Binding-site contacts:
Ligand atom O2 contacts residue PHE118 of chain 1.A at 3.6 Å.
Ligand atom OP2 contacts residue HIS84 of chain 1.A at 2.7 Å (h-bond).
Ligand atom C4 contacts residue PHE296 of chain 1.A at 3.3 Å (hydrophobic).
Ligand atom C5 contacts residue PHE118 of chain 1.A at 3.5 Å (hydrophobic).
Ligand atom C1' contacts residue HIS416 of chain 1.A at 3.5 Å.
Ligand atom N3 contacts residue PHE118 of chain 1.A at 3.2 Å.
Ligand atom C4' contacts residue ILE107 of chain 1.A at 3.4 Å (hydrophobic).
Ligand atom O2 contacts residue HIS102 of chain 1.A at 3.5 Å.
Ligand atom N3 contacts residue TYR435 of chain 1.A at 3.5 Å (h-bond).
Ligand atom O4' contacts residue ILE107 of chain 1.A at 3.5 Å (h-bond).
Ligand atom O2 contacts residue TYR435 of chain 1.A at 3.0 Å (h-bond).
Ligand atom C2 contacts residue TYR435 of chain 1.A at 3.6 Å (hydrophobic).
Ligand atom OP2 contacts residue ASN262 of chain 1.A at 3.6 Å (h-bond).
Ligand atom O3' contacts residue HIS102 of chain 1.A at 3.5 Å.
Ligand atom OP1 contacts residue HIS84 of chain 1.A at 2.8 Å (h-bond).
Ligand atom C2 contacts residue VAL170 of chain 1.A at 3.5 Å (hydrophobic).
Ligand atom N3 contacts residue PRO109 of chain 1.A at 3.5 Å.
Ligand atom C5' contacts residue ILE107 of chain 1.A at 3.3 Å (hydrophobic).
Ligand atom C4' contacts residue HIS102 of chain 1.A at 3.2 Å.
Ligand atom OP1 contacts residue THR414 of chain 1.A at 3.0 Å.
Ligand atom OP2 contacts residue ASN313 of chain 1.A at 3.1 Å (h-bond).
Ligand atom C2 contacts residue PRO109 of chain 1.A at 3.5 Å (hydrophobic).
Ligand atom O4 contacts residue PHE296 of chain 1.A at 2.7 Å.
Ligand atom C5' contacts residue PHE260 of chain 1.A at 3.3 Å (hydrophobic).
Ligand atom C2 contacts residue PHE118 of chain 1.A at 3.5 Å (hydrophobic).
Ligand atom C4 contacts residue PHE118 of chain 1.A at 3.4 Å (hydrophobic).
Ligand atom OP1 contacts residue SER103 of chain 1.A at 3.2 Å (h-bond).
Ligand atom OP1 contacts residue THR100 of chain 1.A at 2.9 Å (h-bond).
Ligand atom O4' contacts residue VAL170 of chain 1.A at 3.6 Å.
Ligand atom OP1 contacts residue ASN262 of chain 1.A at 2.7 Å (h-bond).
Ligand atom O4' contacts residue HIS102 of chain 1.A at 3.3 Å.
Ligand atom OP1 contacts residue LYS417 of chain 1.A at 3.0 Å (salt-bridge).
Ligand atom OP1 contacts residue THR83 of chain 1.A at 3.4 Å.
Ligand atom OP2 contacts residue SER103 of chain 1.A at 2.7 Å (h-bond).
Ligand atom O4' contacts residue PRO109 of chain 1.A at 3.5 Å.
Ligand atom O4' contacts residue ASN108 of chain 1.A at 3.5 Å (h-bond).
Ligand atom O3' contacts residue THR83 of chain 1.A at 3.4 Å.
Ligand atom C2' contacts residue HIS416 of chain 1.A at 3.5 Å.
Ligand atom OP1 contacts residue THR261 of chain 1.A at 3.5 Å.
Ligand atom O4 contacts residue PRO172 of chain 1.A at 3.4 Å.

Sequence of chain 1.A:
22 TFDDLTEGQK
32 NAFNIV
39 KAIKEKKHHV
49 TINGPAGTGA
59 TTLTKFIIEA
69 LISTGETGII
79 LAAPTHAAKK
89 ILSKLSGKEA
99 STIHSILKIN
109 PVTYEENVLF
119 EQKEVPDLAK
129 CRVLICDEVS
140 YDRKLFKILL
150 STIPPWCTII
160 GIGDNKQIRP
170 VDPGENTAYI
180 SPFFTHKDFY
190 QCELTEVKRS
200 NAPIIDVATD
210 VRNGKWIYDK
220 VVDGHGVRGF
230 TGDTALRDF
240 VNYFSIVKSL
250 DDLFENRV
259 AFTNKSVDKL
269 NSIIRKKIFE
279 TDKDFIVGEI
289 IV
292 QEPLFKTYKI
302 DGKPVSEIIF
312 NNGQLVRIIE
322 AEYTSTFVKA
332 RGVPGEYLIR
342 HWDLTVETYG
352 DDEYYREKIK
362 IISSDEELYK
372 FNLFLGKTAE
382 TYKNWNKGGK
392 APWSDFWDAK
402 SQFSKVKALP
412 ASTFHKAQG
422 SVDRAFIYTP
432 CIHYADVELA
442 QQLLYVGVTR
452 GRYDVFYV

A protein and the small-molecule ligand that binds it are described below.
Small molecule (SMILES): Cc1cn([C@H]2C[C@H](O[P](=O)(O)OC[C@H]3O[C@@H](n4cc(C)c(=O)[nH]c4=O)C[C@@H]3O[P](=O)(O)OC[C@H]3O[C@@H](n4cc(C)c(=O)[nH]c4=O)C[C@@H]3O[P](=O)(O)OC[C@H]3O[C@@H](n4cc(C)c(=O)[nH]c4=O)C[C@@H]3O)[C@@H](CO[P](=O)(O)O[C@H]3C[C@H](n4cc(C)c(=O)[nH]c4=O)O[C@@H]3CO[P](=O)(O)O[C@H]3C[C@H](n4cc(C)c(=O)[nH]c4=O)O[C@@H]3CO[P](=O)(O)O[C@H]3C[C@H](n4cc(C)c(=O)[nH]c4=O)O[C@@H]3CO[P](=O)(O)O[C@H]3C[C@H](n4cc(C)c(=O)[nH]c4=O)O[C@@H]3CO)O2)c(=O)[nH]c1=O